Sequence of chain 1.F:
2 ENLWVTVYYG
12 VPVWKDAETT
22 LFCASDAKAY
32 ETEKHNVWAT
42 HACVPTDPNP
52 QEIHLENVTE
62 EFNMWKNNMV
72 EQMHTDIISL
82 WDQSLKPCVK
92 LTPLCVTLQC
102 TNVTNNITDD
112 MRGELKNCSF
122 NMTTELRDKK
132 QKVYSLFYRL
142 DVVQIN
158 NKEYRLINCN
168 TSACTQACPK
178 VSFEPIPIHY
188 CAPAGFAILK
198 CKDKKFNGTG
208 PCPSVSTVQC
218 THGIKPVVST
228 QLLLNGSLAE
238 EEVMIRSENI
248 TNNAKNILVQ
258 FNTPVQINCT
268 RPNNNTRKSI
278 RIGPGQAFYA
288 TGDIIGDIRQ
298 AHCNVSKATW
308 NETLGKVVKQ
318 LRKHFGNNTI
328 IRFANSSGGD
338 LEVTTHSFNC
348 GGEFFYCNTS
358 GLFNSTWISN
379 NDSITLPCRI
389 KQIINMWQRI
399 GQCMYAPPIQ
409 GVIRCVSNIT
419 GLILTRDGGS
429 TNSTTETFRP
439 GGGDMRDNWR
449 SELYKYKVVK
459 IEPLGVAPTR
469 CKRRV

Binding-site contacts:
Ligand atom O7 contacts residue HIS321 of chain 1.F at 4.2 Å.
Ligand atom C1 contacts residue THR206 of chain 1.F at 4.1 Å.
Ligand atom N2 contacts residue ASN204 of chain 1.F at 2.9 Å (h-bond).
Ligand atom C1 contacts residue ASN204 of chain 1.F at 1.4 Å.
Ligand atom O5 contacts residue THR206 of chain 1.F at 3.8 Å.
Ligand atom C8 contacts residue ASN204 of chain 1.F at 4.5 Å.
Ligand atom C4 contacts residue ASN204 of chain 1.F at 4.2 Å.
Ligand atom C8 contacts residue SER244 of chain 1.F at 4.0 Å.
Ligand atom O7 contacts residue ASN204 of chain 1.F at 3.6 Å (h-bond).
Ligand atom C2 contacts residue ASN204 of chain 1.F at 2.5 Å.
Ligand atom C5 contacts residue ASN204 of chain 1.F at 3.7 Å.
Ligand atom C6 contacts residue THR206 of chain 1.F at 4.3 Å.
Ligand atom C7 contacts residue ASN204 of chain 1.F at 3.4 Å.
Ligand atom C3 contacts residue ASN204 of chain 1.F at 3.8 Å.
Ligand atom C5 contacts residue THR206 of chain 1.F at 3.9 Å.
Ligand atom C8 contacts residue ILE247 of chain 1.F at 4.1 Å (hydrophobic).
Ligand atom O5 contacts residue ASN204 of chain 1.F at 2.4 Å (h-bond).

This small molecule binds to this protein.
Small molecule (SMILES): CC(=O)N[C@H]1[C@H](O[C@H]2[C@H](O)[C@@H](NC(C)=O)CO[C@@H]2CO)O[C@H](CO)[C@@H](O)[C@@H]1O